This small molecule binds to this protein.
Small molecule (SMILES): CC(=O)N[C@@H]1[C@@H](O)[C@H](O)[C@@H](CO)O[C@H]1O

Sequence of chain 1.C:
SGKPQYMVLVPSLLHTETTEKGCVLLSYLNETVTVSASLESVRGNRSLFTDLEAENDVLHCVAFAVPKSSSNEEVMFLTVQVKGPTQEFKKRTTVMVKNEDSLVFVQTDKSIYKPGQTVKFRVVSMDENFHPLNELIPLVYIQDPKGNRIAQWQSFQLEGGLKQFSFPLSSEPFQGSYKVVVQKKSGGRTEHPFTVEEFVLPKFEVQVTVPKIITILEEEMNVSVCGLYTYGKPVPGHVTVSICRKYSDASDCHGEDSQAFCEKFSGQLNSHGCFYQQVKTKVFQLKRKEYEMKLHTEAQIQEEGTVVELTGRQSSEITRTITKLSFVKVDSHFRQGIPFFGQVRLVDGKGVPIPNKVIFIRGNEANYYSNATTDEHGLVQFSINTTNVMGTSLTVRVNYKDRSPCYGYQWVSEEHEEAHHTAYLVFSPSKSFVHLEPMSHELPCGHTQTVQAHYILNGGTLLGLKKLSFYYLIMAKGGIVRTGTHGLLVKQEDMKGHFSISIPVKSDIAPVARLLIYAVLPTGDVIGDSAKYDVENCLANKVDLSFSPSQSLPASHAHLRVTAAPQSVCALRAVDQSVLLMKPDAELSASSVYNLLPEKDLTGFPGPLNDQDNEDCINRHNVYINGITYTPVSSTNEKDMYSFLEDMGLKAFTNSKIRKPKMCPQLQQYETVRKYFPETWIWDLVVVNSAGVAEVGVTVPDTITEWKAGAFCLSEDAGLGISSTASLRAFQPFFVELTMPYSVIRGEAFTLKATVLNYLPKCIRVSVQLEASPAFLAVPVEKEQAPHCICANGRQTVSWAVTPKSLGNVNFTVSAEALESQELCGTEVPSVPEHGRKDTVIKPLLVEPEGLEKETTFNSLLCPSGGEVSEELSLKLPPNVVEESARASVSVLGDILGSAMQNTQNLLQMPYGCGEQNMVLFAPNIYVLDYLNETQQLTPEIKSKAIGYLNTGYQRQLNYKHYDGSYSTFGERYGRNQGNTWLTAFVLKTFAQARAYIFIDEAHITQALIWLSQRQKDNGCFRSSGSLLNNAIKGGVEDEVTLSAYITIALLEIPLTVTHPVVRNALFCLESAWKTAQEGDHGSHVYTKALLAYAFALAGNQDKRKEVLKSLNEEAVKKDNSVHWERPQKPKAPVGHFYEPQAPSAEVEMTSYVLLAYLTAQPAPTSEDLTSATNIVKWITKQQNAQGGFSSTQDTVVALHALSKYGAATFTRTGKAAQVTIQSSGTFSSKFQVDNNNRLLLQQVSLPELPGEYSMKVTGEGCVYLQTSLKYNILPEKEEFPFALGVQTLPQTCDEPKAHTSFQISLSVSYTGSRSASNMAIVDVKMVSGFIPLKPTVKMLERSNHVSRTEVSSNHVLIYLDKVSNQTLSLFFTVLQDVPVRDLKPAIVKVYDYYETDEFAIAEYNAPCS

Binding-site contacts:
Ligand atom N2 contacts residue GLY69 of chain 1.C at 3.7 Å.
Ligand atom C8 contacts residue ASN70 of chain 1.C at 4.0 Å.
Ligand atom C5 contacts residue ASN70 of chain 1.C at 3.6 Å.
Ligand atom C3 contacts residue ASN70 of chain 1.C at 4.0 Å.
Ligand atom O5 contacts residue ASN70 of chain 1.C at 2.4 Å (h-bond).
Ligand atom C1 contacts residue ASN70 of chain 1.C at 1.6 Å.
Ligand atom C7 contacts residue GLY69 of chain 1.C at 3.9 Å.
Ligand atom C7 contacts residue ASN70 of chain 1.C at 4.1 Å.
Ligand atom C8 contacts residue GLY69 of chain 1.C at 3.6 Å.
Ligand atom C4 contacts residue ASN70 of chain 1.C at 4.4 Å.
Ligand atom C2 contacts residue ASN70 of chain 1.C at 2.9 Å.
Ligand atom N2 contacts residue ASN70 of chain 1.C at 3.3 Å (h-bond).